Sequence of chain 1.B:
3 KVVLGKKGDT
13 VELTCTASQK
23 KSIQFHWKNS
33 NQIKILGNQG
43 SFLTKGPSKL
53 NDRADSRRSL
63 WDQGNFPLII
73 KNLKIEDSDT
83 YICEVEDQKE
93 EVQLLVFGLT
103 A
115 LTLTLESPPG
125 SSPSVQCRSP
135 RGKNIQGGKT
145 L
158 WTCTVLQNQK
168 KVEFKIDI

Sequence of chain 1.A:
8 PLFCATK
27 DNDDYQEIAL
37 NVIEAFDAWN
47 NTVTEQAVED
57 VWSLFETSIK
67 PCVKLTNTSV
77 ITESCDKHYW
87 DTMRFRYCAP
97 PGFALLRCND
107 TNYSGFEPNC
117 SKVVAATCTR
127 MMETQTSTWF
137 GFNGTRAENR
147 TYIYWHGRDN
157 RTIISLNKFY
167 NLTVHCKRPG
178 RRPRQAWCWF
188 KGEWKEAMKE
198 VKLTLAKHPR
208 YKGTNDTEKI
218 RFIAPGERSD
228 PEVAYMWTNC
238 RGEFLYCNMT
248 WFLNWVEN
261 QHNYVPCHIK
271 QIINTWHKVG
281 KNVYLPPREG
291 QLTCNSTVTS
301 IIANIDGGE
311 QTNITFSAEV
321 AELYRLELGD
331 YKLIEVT

A small-molecule ligand and the protein it binds are described below.
Small molecule (SMILES): CC(=O)N[C@H]1[C@H](O[C@H]2[C@H](O)[C@@H](NC(C)=O)CO[C@@H]2CO)O[C@H](CO)[C@@H](O)[C@@H]1O

Binding-site contacts:
Ligand atom C8 contacts residue ASP155 of chain 1.A at 3.6 Å.
Ligand atom C6 contacts residue GLY307 of chain 1.A at 3.1 Å.
Ligand atom C4 contacts residue ASN156 of chain 1.A at 4.2 Å.
Ligand atom O6 contacts residue GLY210 of chain 1.A at 4.0 Å.
Ligand atom C1 contacts residue ASN156 of chain 1.A at 1.4 Å.
Ligand atom O5 contacts residue ASN156 of chain 1.A at 2.3 Å (h-bond).
Ligand atom O7 contacts residue GLU88 of chain 1.B at 3.1 Å (salt-bridge).
Ligand atom C1 contacts residue ILE305 of chain 1.A at 4.3 Å (hydrophobic).
Ligand atom C5 contacts residue LYS209 of chain 1.A at 4.3 Å.
Ligand atom C2 contacts residue ASN156 of chain 1.A at 2.3 Å.
Ligand atom O6 contacts residue GLU309 of chain 1.A at 3.8 Å.
Ligand atom O6 contacts residue GLY307 of chain 1.A at 3.2 Å (h-bond).
Ligand atom O3 contacts residue ASN156 of chain 1.A at 4.2 Å.
Ligand atom N2 contacts residue ASN156 of chain 1.A at 3.1 Å (h-bond).
Ligand atom O4 contacts residue LYS209 of chain 1.A at 4.2 Å.
Ligand atom C6 contacts residue GLU309 of chain 1.A at 3.9 Å.
Ligand atom C7 contacts residue ASN156 of chain 1.A at 4.1 Å.
Ligand atom O5 contacts residue GLY307 of chain 1.A at 4.1 Å.
Ligand atom C7 contacts residue LYS91 of chain 1.B at 3.8 Å.
Ligand atom C8 contacts residue GLU88 of chain 1.B at 3.7 Å.
Ligand atom C7 contacts residue GLU88 of chain 1.B at 3.8 Å.
Ligand atom O7 contacts residue ASN156 of chain 1.A at 4.5 Å.
Ligand atom C8 contacts residue LYS91 of chain 1.B at 3.2 Å.
Ligand atom O7 contacts residue LYS91 of chain 1.B at 3.6 Å (salt-bridge).
Ligand atom C5 contacts residue ASN156 of chain 1.A at 3.6 Å.
Ligand atom O5 contacts residue ILE305 of chain 1.A at 4.1 Å.
Ligand atom O6 contacts residue LYS209 of chain 1.A at 3.5 Å.
Ligand atom C3 contacts residue ASN156 of chain 1.A at 3.7 Å.
Ligand atom C7 contacts residue ASP155 of chain 1.A at 4.3 Å.